Sequence of chain 1.D:
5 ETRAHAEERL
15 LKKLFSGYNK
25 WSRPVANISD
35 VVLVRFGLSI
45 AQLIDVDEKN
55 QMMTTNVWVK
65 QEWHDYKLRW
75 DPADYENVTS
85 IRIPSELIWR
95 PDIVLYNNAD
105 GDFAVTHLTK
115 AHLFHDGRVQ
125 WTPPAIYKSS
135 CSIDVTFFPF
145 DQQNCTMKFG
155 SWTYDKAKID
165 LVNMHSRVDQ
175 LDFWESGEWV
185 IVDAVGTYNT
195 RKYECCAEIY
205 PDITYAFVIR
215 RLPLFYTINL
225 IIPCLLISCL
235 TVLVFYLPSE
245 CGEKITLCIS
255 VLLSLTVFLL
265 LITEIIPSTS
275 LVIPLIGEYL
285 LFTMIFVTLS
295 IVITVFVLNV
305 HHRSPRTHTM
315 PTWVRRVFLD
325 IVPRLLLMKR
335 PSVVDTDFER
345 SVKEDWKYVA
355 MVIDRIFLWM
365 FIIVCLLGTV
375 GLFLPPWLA

Binding-site contacts:
Ligand atom C7 contacts residue VAL212 of chain 1.D at 4.3 Å (hydrophobic).
Ligand atom C8 contacts residue GLN146 of chain 1.D at 4.1 Å.
Ligand atom C7 contacts residue ASN148 of chain 1.D at 3.2 Å.
Ligand atom O5 contacts residue ASN148 of chain 1.D at 2.3 Å (h-bond).
Ligand atom N2 contacts residue ASN148 of chain 1.D at 2.9 Å (h-bond).
Ligand atom C3 contacts residue ASN148 of chain 1.D at 3.8 Å.
Ligand atom C8 contacts residue ASN148 of chain 1.D at 4.4 Å.
Ligand atom O7 contacts residue ASN148 of chain 1.D at 3.1 Å (h-bond).
Ligand atom O6 contacts residue THR150 of chain 1.D at 4.3 Å.
Ligand atom C4 contacts residue ASN148 of chain 1.D at 4.2 Å.
Ligand atom C8 contacts residue VAL212 of chain 1.D at 4.0 Å (hydrophobic).
Ligand atom O5 contacts residue ALA210 of chain 1.D at 4.2 Å.
Ligand atom C2 contacts residue ASN148 of chain 1.D at 2.4 Å.
Ligand atom C1 contacts residue ASN148 of chain 1.D at 1.4 Å.
Ligand atom C1 contacts residue ALA210 of chain 1.D at 4.2 Å (hydrophobic).
Ligand atom C5 contacts residue ALA210 of chain 1.D at 4.1 Å (hydrophobic).
Ligand atom C6 contacts residue THR150 of chain 1.D at 4.5 Å.
Ligand atom N2 contacts residue VAL212 of chain 1.D at 4.0 Å.
Ligand atom C5 contacts residue ASN148 of chain 1.D at 3.6 Å.

A protein and the small-molecule ligand that binds it are described below.
Small molecule (SMILES): CC(=O)N[C@@H]1[C@@H](O)[C@H](O)[C@@H](CO)O[C@H]1O